Sequence of chain 1.A:
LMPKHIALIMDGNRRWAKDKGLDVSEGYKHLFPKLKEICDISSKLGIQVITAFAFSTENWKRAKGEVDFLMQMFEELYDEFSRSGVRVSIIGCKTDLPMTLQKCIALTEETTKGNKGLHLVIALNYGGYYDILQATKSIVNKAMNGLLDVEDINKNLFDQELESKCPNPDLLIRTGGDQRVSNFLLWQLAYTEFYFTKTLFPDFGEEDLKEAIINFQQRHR

Binding-site contacts:
Ligand atom O12 contacts residue SER187 of chain 1.A at 3.3 Å (h-bond).
Ligand atom C5 contacts residue ARG179 of chain 1.A at 3.9 Å.
Ligand atom O10 contacts residue SER187 of chain 1.A at 3.9 Å.
Ligand atom O13 contacts residue TYR196 of chain 1.B at 4.2 Å.
Ligand atom C2 contacts residue DST1 of chain 1.D at 3.9 Å.
Ligand atom O8 contacts residue DST1 of chain 1.D at 3.9 Å.
Ligand atom O9 contacts residue ARG67 of chain 1.A at 3.9 Å.
Ligand atom C4 contacts residue ILE14 of chain 1.A at 3.7 Å (hydrophobic).
Ligand atom C3 contacts residue DST1 of chain 1.D at 3.7 Å.
Ligand atom O9 contacts residue ASP16 of chain 1.A at 3.6 Å (salt-bridge).
Ligand atom O13 contacts residue ARG185 of chain 1.A at 3.6 Å (salt-bridge).
Ligand atom O8 contacts residue ASN64 of chain 1.A at 2.8 Å (h-bond).
Ligand atom C1 contacts residue DST1 of chain 1.D at 3.3 Å.
Ligand atom C3 contacts residue PHE60 of chain 1.A at 3.9 Å (hydrophobic).
Ligand atom C1 contacts residue MET15 of chain 1.A at 3.8 Å (hydrophobic).
Ligand atom O9 contacts residue MG1 of chain 1.C at 2.6 Å.
Ligand atom C4 contacts residue PHE58 of chain 1.A at 3.2 Å (hydrophobic).
Ligand atom O8 contacts residue MG1 of chain 1.C at 4.3 Å.
Ligand atom P7 contacts residue ASN64 of chain 1.A at 4.1 Å.
Ligand atom C3 contacts residue SER61 of chain 1.A at 3.6 Å.
Ligand atom C2 contacts residue PHE58 of chain 1.A at 3.9 Å (hydrophobic).
Ligand atom P7 contacts residue DST1 of chain 1.D at 4.2 Å.
Ligand atom O8 contacts residue ARG67 of chain 1.A at 3.0 Å (salt-bridge).
Ligand atom C1 contacts residue ASP16 of chain 1.A at 4.3 Å.
Ligand atom C3 contacts residue ALA59 of chain 1.A at 4.2 Å (hydrophobic).
Ligand atom P7 contacts residue MG1 of chain 1.C at 4.0 Å.
Ligand atom P11 contacts residue SER187 of chain 1.A at 3.5 Å.
Ligand atom C5 contacts residue ILE14 of chain 1.A at 4.0 Å (hydrophobic).
Ligand atom O12 contacts residue ARG185 of chain 1.A at 3.1 Å (salt-bridge).
Ligand atom O9 contacts residue DST1 of chain 1.D at 3.4 Å (h-bond).
Ligand atom C1 contacts residue PHE58 of chain 1.A at 3.2 Å (hydrophobic).
Ligand atom P11 contacts residue ARG179 of chain 1.A at 4.2 Å.
Ligand atom C1 contacts residue ILE14 of chain 1.A at 4.1 Å (hydrophobic).
Ligand atom C3 contacts residue ASN64 of chain 1.A at 3.1 Å.
Ligand atom O9 contacts residue ARG179 of chain 1.A at 4.0 Å.
Ligand atom O12 contacts residue ARG179 of chain 1.A at 2.9 Å (salt-bridge).
Ligand atom O13 contacts residue SER187 of chain 1.A at 2.9 Å (h-bond).
Ligand atom P7 contacts residue ARG67 of chain 1.A at 4.1 Å.
Ligand atom O14 contacts residue ARG185 of chain 1.A at 4.0 Å.
Ligand atom P11 contacts residue ARG185 of chain 1.A at 3.9 Å.

This small molecule binds to this protein.
Small molecule (SMILES): CC(C)CCO[P](=O)(O)OP(=O)(O)O

Sequence of chain 1.B:
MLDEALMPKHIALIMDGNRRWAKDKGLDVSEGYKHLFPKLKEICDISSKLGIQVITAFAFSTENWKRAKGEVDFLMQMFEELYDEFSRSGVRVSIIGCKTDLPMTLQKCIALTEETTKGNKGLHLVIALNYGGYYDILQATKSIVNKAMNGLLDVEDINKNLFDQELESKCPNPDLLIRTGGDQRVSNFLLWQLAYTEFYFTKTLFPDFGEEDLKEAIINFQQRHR